Sequence of chain 2.A:
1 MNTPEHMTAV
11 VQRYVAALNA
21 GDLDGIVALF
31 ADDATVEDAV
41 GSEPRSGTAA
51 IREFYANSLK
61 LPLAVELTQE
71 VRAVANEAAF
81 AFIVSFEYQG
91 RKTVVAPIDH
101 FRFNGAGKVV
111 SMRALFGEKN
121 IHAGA

A small-molecule ligand and the protein it binds are described below.
Small molecule (SMILES): C[C@]12CCc3c(ccc4cc(O)ccc34)[C@@H]1CCC2=O

Binding-site contacts:
Ligand atom O1 contacts residue PHE82 of chain 2.A at 3.9 Å.
Ligand atom C19 contacts residue SER58 of chain 2.A at 3.8 Å.
Ligand atom C2 contacts residue PHE82 of chain 2.A at 3.6 Å (hydrophobic).
Ligand atom C16 contacts residue VAL95 of chain 2.A at 4.4 Å (hydrophobic).
Ligand atom C26 contacts residue PHE86 of chain 2.A at 3.9 Å (hydrophobic).
Ligand atom C6 contacts residue TYR14 of chain 2.A at 3.1 Å (hydrophobic).
Ligand atom C3 contacts residue PHE82 of chain 2.A at 4.4 Å (hydrophobic).
Ligand atom C4 contacts residue VAL84 of chain 2.A at 4.2 Å (hydrophobic).
Ligand atom C25 contacts residue PHE86 of chain 2.A at 3.6 Å (hydrophobic).
Ligand atom C18 contacts residue SER58 of chain 2.A at 3.6 Å.
Ligand atom C24 contacts residue VAL95 of chain 2.A at 4.1 Å (hydrophobic).
Ligand atom C19 contacts residue VAL84 of chain 2.A at 4.0 Å (hydrophobic).
Ligand atom C11 contacts residue VAL95 of chain 2.A at 4.1 Å (hydrophobic).
Ligand atom C12 contacts residue VAL84 of chain 2.A at 4.3 Å (hydrophobic).
Ligand atom C27 contacts residue SER58 of chain 2.A at 4.2 Å.
Ligand atom C10 contacts residue PHE116 of chain 2.A at 3.9 Å (hydrophobic).
Ligand atom C13 contacts residue VAL84 of chain 2.A at 4.1 Å (hydrophobic).
Ligand atom C1 contacts residue ASP99 of chain 2.A at 3.5 Å.
Ligand atom C16 contacts residue VAL84 of chain 2.A at 4.3 Å (hydrophobic).
Ligand atom C25 contacts residue VAL95 of chain 2.A at 4.2 Å (hydrophobic).
Ligand atom O1 contacts residue ASP99 of chain 2.A at 2.4 Å (salt-bridge).
Ligand atom O1 contacts residue TYR14 of chain 2.A at 2.4 Å (h-bond).
Ligand atom C5 contacts residue TYR14 of chain 2.A at 4.4 Å (hydrophobic).
Ligand atom C18 contacts residue LEU63 of chain 2.A at 3.7 Å (hydrophobic).
Ligand atom O26 contacts residue PHE86 of chain 2.A at 3.8 Å.
Ligand atom C10 contacts residue PRO97 of chain 2.A at 4.0 Å (hydrophobic).
Ligand atom C6 contacts residue TYR55 of chain 2.A at 4.0 Å (hydrophobic).
Ligand atom C11 contacts residue PHE116 of chain 2.A at 3.8 Å (hydrophobic).
Ligand atom C1 contacts residue PHE82 of chain 2.A at 4.0 Å (hydrophobic).
Ligand atom C2 contacts residue ALA114 of chain 2.A at 3.9 Å (hydrophobic).
Ligand atom C19 contacts residue LEU63 of chain 2.A at 3.6 Å (hydrophobic).
Ligand atom C18 contacts residue VAL84 of chain 2.A at 4.2 Å (hydrophobic).
Ligand atom C1 contacts residue TYR14 of chain 2.A at 3.2 Å (hydrophobic).
Ligand atom C3 contacts residue VAL84 of chain 2.A at 4.3 Å (hydrophobic).
Ligand atom C2 contacts residue ASP99 of chain 2.A at 3.7 Å.
Ligand atom O1 contacts residue TYR55 of chain 2.A at 4.4 Å.
Ligand atom O1 contacts residue MET112 of chain 2.A at 4.3 Å.